Sequence of chain 1.A:
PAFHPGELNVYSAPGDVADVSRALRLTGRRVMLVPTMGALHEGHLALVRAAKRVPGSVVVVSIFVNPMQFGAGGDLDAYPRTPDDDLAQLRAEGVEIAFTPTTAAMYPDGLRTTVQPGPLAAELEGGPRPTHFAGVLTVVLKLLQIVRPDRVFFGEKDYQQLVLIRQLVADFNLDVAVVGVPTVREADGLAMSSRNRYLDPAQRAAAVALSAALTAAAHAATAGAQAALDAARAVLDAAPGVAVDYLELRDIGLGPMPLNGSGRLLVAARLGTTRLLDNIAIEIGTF

A small-molecule ligand and the protein it binds are described below.
Small molecule (SMILES): COc1ccc2[nH]ccc2c1

Binding-site contacts:
Ligand atom OAH contacts residue VAL188 of chain 1.A at 3.0 Å (h-bond).
Ligand atom NAG contacts residue SO41 of chain 1.D at 2.5 Å (h-bond).
Ligand atom NAG contacts residue LYS161 of chain 1.A at 3.7 Å.
Ligand atom CAJ contacts residue GLY47 of chain 1.A at 4.0 Å.
Ligand atom NAG contacts residue HIS45 of chain 1.A at 3.4 Å.
Ligand atom CAC contacts residue MET196 of chain 1.A at 4.2 Å (hydrophobic).
Ligand atom OAH contacts residue PRO186 of chain 1.A at 3.4 Å (h-bond).
Ligand atom CAK contacts residue SO41 of chain 1.D at 3.6 Å.
Ligand atom CAC contacts residue VAL188 of chain 1.A at 3.7 Å (hydrophobic).
Ligand atom CAE contacts residue LYS161 of chain 1.A at 3.8 Å.
Ligand atom CAE contacts residue SO41 of chain 1.D at 4.2 Å.
Ligand atom CAA contacts residue VAL188 of chain 1.A at 3.9 Å (hydrophobic).
Ligand atom CAB contacts residue SO41 of chain 1.D at 3.3 Å.
Ligand atom CAI contacts residue THR187 of chain 1.A at 4.2 Å.
Ligand atom CAA contacts residue ALA50 of chain 1.A at 3.9 Å (hydrophobic).
Ligand atom CAF contacts residue GLY47 of chain 1.A at 3.4 Å.
Ligand atom CAJ contacts residue HIS45 of chain 1.A at 4.0 Å.
Ligand atom CAC contacts residue GLY47 of chain 1.A at 3.7 Å.
Ligand atom CAK contacts residue MET196 of chain 1.A at 4.1 Å (hydrophobic).
Ligand atom CAF contacts residue GLY159 of chain 1.A at 3.7 Å.
Ligand atom CAC contacts residue LYS161 of chain 1.A at 4.1 Å.
Ligand atom OAH contacts residue GLY47 of chain 1.A at 3.7 Å.
Ligand atom CAB contacts residue HIS48 of chain 1.A at 3.6 Å.
Ligand atom CAD contacts residue LEU51 of chain 1.A at 3.9 Å (hydrophobic).
Ligand atom CAA contacts residue PRO186 of chain 1.A at 3.1 Å (hydrophobic).
Ligand atom CAK contacts residue LYS161 of chain 1.A at 4.0 Å.
Ligand atom CAI contacts residue GLY47 of chain 1.A at 3.4 Å.
Ligand atom CAB contacts residue HIS45 of chain 1.A at 4.0 Å.
Ligand atom CAK contacts residue HIS45 of chain 1.A at 3.4 Å.
Ligand atom OAH contacts residue THR187 of chain 1.A at 3.5 Å.
Ligand atom CAA contacts residue GLY47 of chain 1.A at 3.4 Å.
Ligand atom CAA contacts residue LEU51 of chain 1.A at 3.7 Å (hydrophobic).
Ligand atom CAD contacts residue HIS48 of chain 1.A at 3.8 Å.
Ligand atom CAA contacts residue VAL185 of chain 1.A at 3.6 Å (hydrophobic).
Ligand atom CAE contacts residue GLY47 of chain 1.A at 4.2 Å.
Ligand atom CAJ contacts residue GLY159 of chain 1.A at 4.1 Å.
Ligand atom CAI contacts residue VAL188 of chain 1.A at 3.9 Å (hydrophobic).
Ligand atom CAE contacts residue MET196 of chain 1.A at 3.3 Å (hydrophobic).
Ligand atom CAE contacts residue HIS45 of chain 1.A at 3.7 Å.
Ligand atom CAC contacts residue THR187 of chain 1.A at 4.0 Å.